The protein below binds the small molecule below.
Small molecule (SMILES): C=C[C@@]1(C)CC(=O)[C@]2(O)[C@@]3(C)[C@@H](O)CCC(C)(C)[C@@H]3[C@H](O)[C@H](OC(C)=O)[C@@]2(C)O1

Sequence of chain 1.A:
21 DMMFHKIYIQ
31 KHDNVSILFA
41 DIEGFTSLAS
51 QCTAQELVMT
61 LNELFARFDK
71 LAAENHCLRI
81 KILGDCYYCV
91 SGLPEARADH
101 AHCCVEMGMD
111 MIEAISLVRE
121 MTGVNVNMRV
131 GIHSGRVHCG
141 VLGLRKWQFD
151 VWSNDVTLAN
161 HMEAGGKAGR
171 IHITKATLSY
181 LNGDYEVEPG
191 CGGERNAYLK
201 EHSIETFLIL

Binding-site contacts:
Ligand atom C15 contacts residue TRP152 of chain 1.A at 4.0 Å (hydrophobic).
Ligand atom C3 contacts residue TYR88 of chain 1.A at 3.9 Å (hydrophobic).
Ligand atom C11 contacts residue SER153 of chain 1.A at 4.1 Å.
Ligand atom O2 contacts residue TRP152 of chain 1.A at 3.6 Å.
Ligand atom C1 contacts residue VAL151 of chain 1.A at 3.6 Å (hydrophobic).
Ligand atom C12 contacts residue TYR30 of chain 1.B at 4.2 Å (hydrophobic).
Ligand atom C3 contacts residue PHE39 of chain 1.A at 4.0 Å (hydrophobic).
Ligand atom C2 contacts residue TYR88 of chain 1.A at 4.2 Å (hydrophobic).
Ligand atom O7 contacts residue VAL156 of chain 1.A at 3.8 Å.
Ligand atom C15 contacts residue GLY72 of chain 1.B at 3.8 Å.
Ligand atom O2 contacts residue ASP150 of chain 1.A at 4.0 Å.
Ligand atom O5 contacts residue ILE71 of chain 1.B at 3.4 Å (h-bond).
Ligand atom O6 contacts residue GLY72 of chain 1.B at 3.8 Å.
Ligand atom O7 contacts residue THR157 of chain 1.A at 3.4 Å (h-bond).
Ligand atom O2 contacts residue VAL151 of chain 1.A at 2.8 Å (h-bond).
Ligand atom C16 contacts residue TYR30 of chain 1.B at 3.6 Å (hydrophobic).
Ligand atom C18 contacts residue LEU83 of chain 1.A at 3.8 Å (hydrophobic).
Ligand atom O5 contacts residue SER73 of chain 1.B at 3.0 Å (h-bond).
Ligand atom O5 contacts residue THR74 of chain 1.B at 4.1 Å.
Ligand atom C2 contacts residue VAL151 of chain 1.A at 4.1 Å (hydrophobic).
Ligand atom C12 contacts residue THR157 of chain 1.A at 3.6 Å.
Ligand atom C1 contacts residue VAL156 of chain 1.A at 3.7 Å (hydrophobic).
Ligand atom C11 contacts residue TRP152 of chain 1.A at 4.1 Å (hydrophobic).
Ligand atom C15 contacts residue LEU46 of chain 1.B at 3.9 Å (hydrophobic).
Ligand atom C14 contacts residue TRP152 of chain 1.A at 4.2 Å (hydrophobic).
Ligand atom O6 contacts residue TRP152 of chain 1.A at 3.7 Å.
Ligand atom O7 contacts residue VAL151 of chain 1.A at 4.1 Å.
Ligand atom C17 contacts residue THR157 of chain 1.A at 3.6 Å.
Ligand atom O5 contacts residue GLY72 of chain 1.B at 3.4 Å.
Ligand atom C20 contacts residue THR157 of chain 1.A at 3.7 Å.
Ligand atom C2 contacts residue PHE39 of chain 1.A at 3.7 Å (hydrophobic).
Ligand atom C11 contacts residue THR157 of chain 1.A at 3.5 Å.
Ligand atom C15 contacts residue PHE26 of chain 1.B at 4.1 Å (hydrophobic).
Ligand atom C18 contacts residue ILE71 of chain 1.B at 3.6 Å (hydrophobic).
Ligand atom C19 contacts residue ASN160 of chain 1.A at 3.5 Å.
Ligand atom C19 contacts residue PHE39 of chain 1.A at 4.1 Å (hydrophobic).
Ligand atom O7 contacts residue TRP152 of chain 1.A at 3.3 Å.
Ligand atom C2 contacts residue VAL156 of chain 1.A at 3.5 Å (hydrophobic).
Ligand atom O7 contacts residue SER153 of chain 1.A at 3.2 Å (h-bond).
Ligand atom C7 contacts residue GLY72 of chain 1.B at 4.2 Å.

Sequence of chain 1.B:
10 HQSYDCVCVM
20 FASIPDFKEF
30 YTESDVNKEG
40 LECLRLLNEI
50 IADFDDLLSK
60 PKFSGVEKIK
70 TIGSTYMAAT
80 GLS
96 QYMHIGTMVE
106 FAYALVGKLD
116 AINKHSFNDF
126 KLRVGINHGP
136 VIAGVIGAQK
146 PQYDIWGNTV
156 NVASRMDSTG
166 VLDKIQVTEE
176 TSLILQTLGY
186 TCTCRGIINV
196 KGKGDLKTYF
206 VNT